Binding-site contacts:
Ligand atom N6 contacts residue GLY495 of chain 1.D at 3.1 Å (h-bond).
Ligand atom S1G contacts residue ARG781 of chain 1.C at 3.2 Å (salt-bridge).
Ligand atom O2B contacts residue LYS539 of chain 1.D at 2.8 Å (salt-bridge).
Ligand atom PB contacts residue LYS539 of chain 1.D at 3.5 Å.
Ligand atom O2B contacts residue GLY538 of chain 1.D at 3.0 Å (h-bond).
Ligand atom O2A contacts residue THR540 of chain 1.D at 3.4 Å (h-bond).
Ligand atom N1 contacts residue ILE671 of chain 1.D at 3.5 Å.
Ligand atom C1' contacts residue THR703 of chain 1.D at 3.8 Å.
Ligand atom O3G contacts residue ASN639 of chain 1.D at 3.8 Å.
Ligand atom N1 contacts residue GLY495 of chain 1.D at 3.9 Å.
Ligand atom O2' contacts residue LEU541 of chain 1.D at 3.6 Å.
Ligand atom O3B contacts residue LYS539 of chain 1.D at 3.2 Å (salt-bridge).
Ligand atom O3G contacts residue ARG781 of chain 1.C at 3.7 Å.
Ligand atom O1A contacts residue MG1 of chain 1.V at 2.2 Å.
Ligand atom O2B contacts residue GLY536 of chain 1.D at 3.8 Å.
Ligand atom O2G contacts residue ARG650 of chain 1.C at 3.6 Å.
Ligand atom O1B contacts residue MG1 of chain 1.V at 1.7 Å.
Ligand atom PB contacts residue MG1 of chain 1.V at 2.9 Å.
Ligand atom C2' contacts residue LEU541 of chain 1.D at 3.8 Å (hydrophobic).
Ligand atom O2G contacts residue MG1 of chain 1.V at 2.5 Å.
Ligand atom O3B contacts residue GLY536 of chain 1.D at 3.6 Å (h-bond).
Ligand atom PA contacts residue MG1 of chain 1.V at 2.8 Å.
Ligand atom N1 contacts residue ASP493 of chain 1.D at 3.6 Å.
Ligand atom O1B contacts residue THR540 of chain 1.D at 3.2 Å (h-bond).
Ligand atom C2 contacts residue ILE671 of chain 1.D at 3.7 Å (hydrophobic).
Ligand atom O1B contacts residue LYS539 of chain 1.D at 3.9 Å.
Ligand atom O4' contacts residue THR703 of chain 1.D at 3.8 Å.
Ligand atom N7 contacts residue CYS537 of chain 1.D at 3.7 Å.
Ligand atom C2 contacts residue ASP493 of chain 1.D at 3.7 Å.
Ligand atom O3B contacts residue MG1 of chain 1.V at 3.6 Å.
Ligand atom C2 contacts residue ASN675 of chain 1.D at 3.4 Å.
Ligand atom S1G contacts residue PRO651 of chain 1.C at 3.6 Å.
Ligand atom O3A contacts residue MG1 of chain 1.V at 3.3 Å.
Ligand atom O2A contacts residue MG1 of chain 1.V at 2.8 Å.
Ligand atom O2B contacts residue CYS537 of chain 1.D at 3.4 Å (h-bond).
Ligand atom N6 contacts residue ILE671 of chain 1.D at 3.6 Å.
Ligand atom C6 contacts residue GLY495 of chain 1.D at 3.9 Å.
Ligand atom C8 contacts residue GLY538 of chain 1.D at 3.8 Å.
Ligand atom PG contacts residue MG1 of chain 1.V at 3.7 Å.
Ligand atom N3 contacts residue ASN675 of chain 1.D at 3.4 Å (h-bond).

Sequence of chain 1.C:
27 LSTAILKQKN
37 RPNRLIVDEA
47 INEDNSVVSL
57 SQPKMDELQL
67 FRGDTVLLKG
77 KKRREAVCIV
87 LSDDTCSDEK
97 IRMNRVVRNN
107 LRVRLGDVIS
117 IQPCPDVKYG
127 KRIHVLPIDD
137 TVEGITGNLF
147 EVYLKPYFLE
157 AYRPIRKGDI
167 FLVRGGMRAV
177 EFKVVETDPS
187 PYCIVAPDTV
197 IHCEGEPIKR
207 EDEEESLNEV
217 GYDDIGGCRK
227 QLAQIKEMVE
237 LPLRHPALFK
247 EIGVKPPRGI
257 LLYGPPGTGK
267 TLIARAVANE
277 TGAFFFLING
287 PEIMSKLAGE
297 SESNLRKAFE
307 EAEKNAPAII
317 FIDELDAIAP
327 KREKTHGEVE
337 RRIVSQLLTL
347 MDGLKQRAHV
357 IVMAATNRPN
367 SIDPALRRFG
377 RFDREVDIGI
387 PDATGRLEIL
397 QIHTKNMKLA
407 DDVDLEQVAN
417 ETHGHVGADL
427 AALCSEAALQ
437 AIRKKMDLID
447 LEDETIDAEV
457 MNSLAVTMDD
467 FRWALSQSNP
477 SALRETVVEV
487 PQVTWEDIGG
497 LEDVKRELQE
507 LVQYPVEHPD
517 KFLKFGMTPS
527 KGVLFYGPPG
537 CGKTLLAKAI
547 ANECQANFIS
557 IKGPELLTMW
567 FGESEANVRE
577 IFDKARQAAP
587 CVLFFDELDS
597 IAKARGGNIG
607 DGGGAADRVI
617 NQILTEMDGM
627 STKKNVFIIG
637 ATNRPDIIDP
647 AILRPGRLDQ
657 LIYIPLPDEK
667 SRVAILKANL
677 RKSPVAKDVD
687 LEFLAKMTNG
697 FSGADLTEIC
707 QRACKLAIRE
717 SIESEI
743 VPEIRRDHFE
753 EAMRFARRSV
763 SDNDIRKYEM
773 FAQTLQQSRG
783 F

Sequence of chain 1.D:
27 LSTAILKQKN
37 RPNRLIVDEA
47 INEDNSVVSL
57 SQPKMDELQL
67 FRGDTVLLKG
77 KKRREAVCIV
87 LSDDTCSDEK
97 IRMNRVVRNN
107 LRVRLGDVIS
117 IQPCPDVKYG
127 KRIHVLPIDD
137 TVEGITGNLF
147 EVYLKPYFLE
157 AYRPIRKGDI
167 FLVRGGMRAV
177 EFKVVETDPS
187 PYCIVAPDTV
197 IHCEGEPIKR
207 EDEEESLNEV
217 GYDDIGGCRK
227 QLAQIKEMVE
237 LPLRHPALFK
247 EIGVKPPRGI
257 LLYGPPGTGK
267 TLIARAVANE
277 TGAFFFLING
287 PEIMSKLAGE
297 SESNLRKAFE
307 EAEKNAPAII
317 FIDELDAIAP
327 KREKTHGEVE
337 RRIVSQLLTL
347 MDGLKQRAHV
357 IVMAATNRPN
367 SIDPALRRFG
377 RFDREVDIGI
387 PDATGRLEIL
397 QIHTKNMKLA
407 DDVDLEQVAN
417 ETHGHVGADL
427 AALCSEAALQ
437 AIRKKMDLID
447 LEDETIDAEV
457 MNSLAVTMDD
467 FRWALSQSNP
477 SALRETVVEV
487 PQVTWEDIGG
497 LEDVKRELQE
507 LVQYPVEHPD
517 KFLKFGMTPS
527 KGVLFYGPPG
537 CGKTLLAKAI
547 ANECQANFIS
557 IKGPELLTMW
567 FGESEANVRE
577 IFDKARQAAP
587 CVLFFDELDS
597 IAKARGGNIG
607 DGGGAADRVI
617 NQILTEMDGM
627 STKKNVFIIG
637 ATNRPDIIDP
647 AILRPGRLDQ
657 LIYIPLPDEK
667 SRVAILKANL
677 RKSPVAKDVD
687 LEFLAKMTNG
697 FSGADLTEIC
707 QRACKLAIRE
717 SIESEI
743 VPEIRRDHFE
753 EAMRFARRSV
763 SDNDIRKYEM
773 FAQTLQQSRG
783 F

The small molecule below binds the protein below.
Small molecule (SMILES): Nc1ncnc2c1ncn2[C@@H]1O[C@H](COP(=O)(O)OP(=O)(O)OP(O)(O)=S)[C@@H](O)[C@H]1O